A small-molecule ligand and the protein it binds are described below.
Small molecule (SMILES): CC(=O)N[C@@H]1[C@@H](O)[C@H](O)[C@@H](CO)O[C@H]1O

Binding-site contacts:
Ligand atom C5 contacts residue ASN81 of chain 1.E at 3.7 Å.
Ligand atom O5 contacts residue PHE120 of chain 1.E at 3.8 Å.
Ligand atom C5 contacts residue ILE121 of chain 1.E at 4.0 Å (hydrophobic).
Ligand atom C5 contacts residue PHE120 of chain 1.E at 3.6 Å (hydrophobic).
Ligand atom C4 contacts residue ASN81 of chain 1.E at 4.2 Å.
Ligand atom C2 contacts residue ASN81 of chain 1.E at 2.4 Å.
Ligand atom C6 contacts residue ILE121 of chain 1.E at 3.6 Å (hydrophobic).
Ligand atom C8 contacts residue GLN80 of chain 1.E at 3.4 Å.
Ligand atom O5 contacts residue ASN81 of chain 1.E at 2.4 Å (h-bond).
Ligand atom C8 contacts residue ASN81 of chain 1.E at 4.3 Å.
Ligand atom C1 contacts residue ASN81 of chain 1.E at 1.4 Å.
Ligand atom C1 contacts residue PHE120 of chain 1.E at 3.7 Å (hydrophobic).
Ligand atom C7 contacts residue ASN81 of chain 1.E at 3.1 Å.
Ligand atom C3 contacts residue ASN81 of chain 1.E at 3.7 Å.
Ligand atom C3 contacts residue PHE120 of chain 1.E at 4.4 Å (hydrophobic).
Ligand atom N2 contacts residue ASN81 of chain 1.E at 2.8 Å (h-bond).
Ligand atom O7 contacts residue ASN81 of chain 1.E at 2.8 Å (h-bond).

Sequence of chain 1.E:
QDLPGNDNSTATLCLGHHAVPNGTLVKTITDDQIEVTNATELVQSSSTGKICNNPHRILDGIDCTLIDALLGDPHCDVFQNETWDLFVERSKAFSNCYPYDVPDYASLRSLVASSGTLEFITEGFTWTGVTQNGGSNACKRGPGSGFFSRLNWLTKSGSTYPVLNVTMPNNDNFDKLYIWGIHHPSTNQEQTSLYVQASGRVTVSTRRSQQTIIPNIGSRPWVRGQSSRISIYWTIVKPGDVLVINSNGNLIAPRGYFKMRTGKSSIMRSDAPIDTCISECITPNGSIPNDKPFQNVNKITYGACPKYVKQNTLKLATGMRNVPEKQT